Sequence of chain 2.F:
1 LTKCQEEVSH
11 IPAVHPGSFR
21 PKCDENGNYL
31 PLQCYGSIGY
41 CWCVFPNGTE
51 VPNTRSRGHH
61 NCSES

Binding-site contacts:
Ligand atom C2 contacts residue THR49 of chain 2.F at 4.0 Å.
Ligand atom O7 contacts residue ASN47 of chain 2.F at 3.6 Å.
Ligand atom C1 contacts residue THR49 of chain 2.F at 3.8 Å.
Ligand atom N2 contacts residue THR49 of chain 2.F at 3.3 Å (h-bond).
Ligand atom C1 contacts residue ASN47 of chain 2.F at 1.4 Å.
Ligand atom N2 contacts residue ASN47 of chain 2.F at 2.9 Å (h-bond).
Ligand atom C8 contacts residue THR49 of chain 2.F at 4.2 Å.
Ligand atom C2 contacts residue ASN47 of chain 2.F at 2.4 Å.
Ligand atom C3 contacts residue ASN47 of chain 2.F at 3.8 Å.
Ligand atom C5 contacts residue PHE45 of chain 2.F at 3.8 Å (hydrophobic).
Ligand atom O5 contacts residue ASN47 of chain 2.F at 2.4 Å (h-bond).
Ligand atom C7 contacts residue THR49 of chain 2.F at 4.2 Å.
Ligand atom C4 contacts residue ASN47 of chain 2.F at 4.2 Å.
Ligand atom C7 contacts residue ASN47 of chain 2.F at 3.5 Å.
Ligand atom C6 contacts residue PHE45 of chain 2.F at 3.8 Å (hydrophobic).
Ligand atom O5 contacts residue PHE45 of chain 2.F at 4.1 Å.
Ligand atom C5 contacts residue ASN47 of chain 2.F at 3.7 Å.

This small molecule binds to this protein.
Small molecule (SMILES): CC(=O)N[C@@H]1[C@@H](O)[C@H](O)[C@@H](CO)O[C@H]1O